The protein below binds the small molecule below.
Small molecule (SMILES): CCOC(=O)CCC(=O)O

Sequence of chain 1.B:
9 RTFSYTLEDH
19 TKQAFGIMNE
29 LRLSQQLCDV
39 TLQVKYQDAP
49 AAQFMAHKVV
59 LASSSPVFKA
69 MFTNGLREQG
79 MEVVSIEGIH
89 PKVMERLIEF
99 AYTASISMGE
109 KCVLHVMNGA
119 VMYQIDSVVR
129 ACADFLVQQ

Binding-site contacts:
Ligand atom OAH contacts residue VAL91 of chain 1.B at 4.2 Å.
Ligand atom CAE contacts residue HIS113 of chain 1.B at 4.0 Å.
Ligand atom CAE contacts residue LYS90 of chain 1.B at 4.4 Å.
Ligand atom CAD contacts residue ARG94 of chain 1.B at 4.4 Å.
Ligand atom CAC contacts residue LYS90 of chain 1.B at 4.3 Å.
Ligand atom OAG contacts residue LYS90 of chain 1.B at 3.9 Å.
Ligand atom OAB contacts residue CYS110 of chain 1.B at 3.2 Å.
Ligand atom OAH contacts residue HIS113 of chain 1.B at 3.3 Å (h-bond).
Ligand atom CAJ contacts residue HIS113 of chain 1.B at 3.5 Å.
Ligand atom CAF contacts residue HIS113 of chain 1.B at 4.3 Å.
Ligand atom CAE contacts residue VAL91 of chain 1.B at 3.8 Å (hydrophobic).
Ligand atom CAD contacts residue CYS110 of chain 1.B at 3.7 Å (hydrophobic).
Ligand atom CAC contacts residue ARG94 of chain 1.B at 3.5 Å.
Ligand atom OAA contacts residue VAL91 of chain 1.B at 3.8 Å.
Ligand atom OAA contacts residue VAL114 of chain 1.B at 3.4 Å.
Ligand atom CAI contacts residue HIS88 of chain 1.B at 4.0 Å.
Ligand atom CAI contacts residue HIS113 of chain 1.B at 3.8 Å.
Ligand atom CAC contacts residue CYS110 of chain 1.B at 3.5 Å (hydrophobic).
Ligand atom OAA contacts residue LYS90 of chain 1.B at 3.6 Å.
Ligand atom OAB contacts residue ARG94 of chain 1.B at 2.5 Å (salt-bridge).
Ligand atom OAA contacts residue CYS110 of chain 1.B at 4.3 Å.
Ligand atom CAF contacts residue HIS88 of chain 1.B at 4.2 Å.
Ligand atom OAG contacts residue HIS88 of chain 1.B at 3.9 Å.
Ligand atom CAE contacts residue CYS110 of chain 1.B at 3.9 Å (hydrophobic).
Ligand atom OAH contacts residue HIS88 of chain 1.B at 4.1 Å.
Ligand atom CAF contacts residue VAL91 of chain 1.B at 4.3 Å (hydrophobic).
Ligand atom CAD contacts residue LYS90 of chain 1.B at 3.8 Å.
Ligand atom CAJ contacts residue HIS88 of chain 1.B at 3.8 Å.
Ligand atom OAB contacts residue MET106 of chain 1.B at 3.7 Å.
Ligand atom OAA contacts residue ARG94 of chain 1.B at 3.9 Å.
Ligand atom CAF contacts residue LYS90 of chain 1.B at 4.3 Å.
Ligand atom CAC contacts residue VAL114 of chain 1.B at 4.4 Å (hydrophobic).